The protein below binds the small molecule below.
Small molecule (SMILES): Cc1ncc(COP(=O)(O)O)c(CN[C@@H](CO)C(=O)O)c1O

Sequence of chain 1.D:
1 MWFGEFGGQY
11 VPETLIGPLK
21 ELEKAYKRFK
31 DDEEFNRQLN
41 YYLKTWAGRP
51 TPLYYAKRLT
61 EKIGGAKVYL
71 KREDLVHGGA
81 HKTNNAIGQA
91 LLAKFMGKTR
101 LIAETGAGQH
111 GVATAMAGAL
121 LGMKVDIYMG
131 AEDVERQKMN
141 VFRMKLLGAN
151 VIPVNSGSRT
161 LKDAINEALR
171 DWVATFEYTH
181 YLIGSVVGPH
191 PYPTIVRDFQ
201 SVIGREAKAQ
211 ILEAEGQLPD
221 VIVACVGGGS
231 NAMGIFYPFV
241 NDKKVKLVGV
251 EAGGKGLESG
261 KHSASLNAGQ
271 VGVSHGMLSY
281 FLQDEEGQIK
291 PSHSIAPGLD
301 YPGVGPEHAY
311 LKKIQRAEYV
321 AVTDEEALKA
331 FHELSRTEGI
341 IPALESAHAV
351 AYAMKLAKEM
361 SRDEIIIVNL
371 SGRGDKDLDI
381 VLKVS

Binding-site contacts:
Ligand atom O1P contacts residue GLY229 of chain 1.D at 2.8 Å (h-bond).
Ligand atom OG contacts residue GLY106 of chain 1.D at 3.4 Å.
Ligand atom OG contacts residue ALA107 of chain 1.D at 2.8 Å (h-bond).
Ligand atom O contacts residue THR105 of chain 1.D at 2.7 Å (h-bond).
Ligand atom N contacts residue LYS82 of chain 1.D at 3.7 Å.
Ligand atom P contacts residue GLY229 of chain 1.D at 3.7 Å.
Ligand atom C4A contacts residue LYS82 of chain 1.D at 3.4 Å.
Ligand atom C6 contacts residue HIS81 of chain 1.D at 3.7 Å.
Ligand atom P contacts residue SER230 of chain 1.D at 3.4 Å.
Ligand atom O3P contacts residue LYS82 of chain 1.D at 3.2 Å (salt-bridge).
Ligand atom C5A contacts residue GLY298 of chain 1.D at 3.6 Å.
Ligand atom O contacts residue HIS110 of chain 1.D at 3.5 Å.
Ligand atom O2P contacts residue SER230 of chain 1.D at 3.2 Å (h-bond).
Ligand atom OXT contacts residue ALA107 of chain 1.D at 3.6 Å.
Ligand atom OXT contacts residue THR105 of chain 1.D at 3.4 Å (h-bond).
Ligand atom N contacts residue GLY298 of chain 1.D at 3.5 Å.
Ligand atom O2P contacts residue HIS81 of chain 1.D at 2.9 Å (h-bond).
Ligand atom OG contacts residue GLY298 of chain 1.D at 3.6 Å.
Ligand atom O3P contacts residue GLY229 of chain 1.D at 3.5 Å (h-bond).
Ligand atom O3 contacts residue GLN109 of chain 1.D at 3.2 Å.
Ligand atom O2P contacts residue ASN231 of chain 1.D at 2.8 Å (h-bond).
Ligand atom O3P contacts residue SER230 of chain 1.D at 2.6 Å (h-bond).
Ligand atom O1P contacts residue GLY228 of chain 1.D at 3.4 Å (h-bond).
Ligand atom O3P contacts residue SER185 of chain 1.D at 2.6 Å (h-bond).
Ligand atom C6 contacts residue SER371 of chain 1.D at 3.4 Å.
Ligand atom O4P contacts residue LYS82 of chain 1.D at 3.5 Å (salt-bridge).
Ligand atom OXT contacts residue HIS110 of chain 1.D at 3.0 Å (h-bond).
Ligand atom C contacts residue HIS110 of chain 1.D at 3.6 Å.
Ligand atom O1P contacts residue SER230 of chain 1.D at 3.5 Å (h-bond).
Ligand atom CB contacts residue ASP300 of chain 1.D at 3.3 Å.
Ligand atom C4A contacts residue GLY298 of chain 1.D at 3.2 Å.
Ligand atom OG contacts residue ASP300 of chain 1.D at 2.7 Å (salt-bridge).
Ligand atom O contacts residue GLY106 of chain 1.D at 3.0 Å (h-bond).
Ligand atom C6 contacts residue GLU345 of chain 1.D at 3.5 Å.
Ligand atom C contacts residue THR105 of chain 1.D at 3.5 Å.
Ligand atom OXT contacts residue GLY108 of chain 1.D at 3.5 Å (h-bond).
Ligand atom OXT contacts residue GLN109 of chain 1.D at 3.0 Å (h-bond).
Ligand atom N1 contacts residue SER371 of chain 1.D at 2.8 Å (h-bond).
Ligand atom N1 contacts residue GLU345 of chain 1.D at 3.3 Å.
Ligand atom O1P contacts residue GLY227 of chain 1.D at 2.8 Å (h-bond).